Binding-site contacts:
Ligand atom C2 contacts residue VAL420 of chain 49.A at 4.3 Å (hydrophobic).
Ligand atom C5 contacts residue PRO421 of chain 49.A at 4.1 Å (hydrophobic).
Ligand atom C2 contacts residue GLY639 of chain 49.A at 3.1 Å.
Ligand atom C4 contacts residue PRO421 of chain 49.A at 4.3 Å (hydrophobic).
Ligand atom C6 contacts residue PRO421 of chain 49.A at 4.1 Å (hydrophobic).
Ligand atom N9 contacts residue HIS630 of chain 49.A at 4.2 Å.
Ligand atom C1' contacts residue HIS630 of chain 49.A at 4.0 Å.
Ligand atom C5 contacts residue PRO631 of chain 49.A at 4.2 Å (hydrophobic).
Ligand atom N1 contacts residue PRO421 of chain 49.A at 4.3 Å.
Ligand atom C2 contacts residue PRO631 of chain 49.A at 3.3 Å (hydrophobic).
Ligand atom C1' contacts residue PRO631 of chain 49.A at 4.3 Å (hydrophobic).
Ligand atom N6 contacts residue GLY639 of chain 49.A at 3.6 Å (h-bond).
Ligand atom C6 contacts residue PRO631 of chain 49.A at 3.9 Å (hydrophobic).
Ligand atom O2P contacts residue ASP626 of chain 34.A at 4.2 Å.
Ligand atom C6 contacts residue SER632 of chain 49.A at 3.9 Å.
Ligand atom C5 contacts residue SER632 of chain 49.A at 4.1 Å.
Ligand atom C3' contacts residue HIS630 of chain 49.A at 4.4 Å.
Ligand atom N6 contacts residue GLY637 of chain 49.A at 3.7 Å.
Ligand atom C8 contacts residue HIS630 of chain 49.A at 3.3 Å.
Ligand atom N1 contacts residue PRO631 of chain 49.A at 3.5 Å (h-bond).
Ligand atom N6 contacts residue VAL420 of chain 49.A at 4.0 Å.
Ligand atom N7 contacts residue ASN609 of chain 49.A at 3.8 Å.
Ligand atom N7 contacts residue HIS630 of chain 49.A at 4.1 Å.
Ligand atom N6 contacts residue SER632 of chain 49.A at 3.3 Å (h-bond).
Ligand atom C6 contacts residue GLY639 of chain 49.A at 3.8 Å.
Ligand atom N7 contacts residue PRO421 of chain 49.A at 4.2 Å.
Ligand atom N1 contacts residue VAL420 of chain 49.A at 3.7 Å.
Ligand atom N7 contacts residue SER632 of chain 49.A at 4.1 Å.
Ligand atom C6 contacts residue VAL420 of chain 49.A at 4.0 Å (hydrophobic).
Ligand atom N3 contacts residue PRO631 of chain 49.A at 3.6 Å.
Ligand atom N6 contacts residue PHE638 of chain 49.A at 3.9 Å.
Ligand atom O1P contacts residue LYS641 of chain 34.A at 4.0 Å.
Ligand atom C2' contacts residue HIS630 of chain 49.A at 3.2 Å.
Ligand atom N1 contacts residue PHE638 of chain 49.A at 4.3 Å.
Ligand atom C4 contacts residue PRO631 of chain 49.A at 4.0 Å (hydrophobic).
Ligand atom N1 contacts residue GLY639 of chain 49.A at 3.1 Å (h-bond).
Ligand atom N9 contacts residue PRO421 of chain 49.A at 4.4 Å.
Ligand atom C2 contacts residue PRO421 of chain 49.A at 4.5 Å (hydrophobic).
Ligand atom C8 contacts residue PRO421 of chain 49.A at 4.3 Å (hydrophobic).
Ligand atom N3 contacts residue GLY639 of chain 49.A at 4.3 Å.

Sequence of chain 34.A:
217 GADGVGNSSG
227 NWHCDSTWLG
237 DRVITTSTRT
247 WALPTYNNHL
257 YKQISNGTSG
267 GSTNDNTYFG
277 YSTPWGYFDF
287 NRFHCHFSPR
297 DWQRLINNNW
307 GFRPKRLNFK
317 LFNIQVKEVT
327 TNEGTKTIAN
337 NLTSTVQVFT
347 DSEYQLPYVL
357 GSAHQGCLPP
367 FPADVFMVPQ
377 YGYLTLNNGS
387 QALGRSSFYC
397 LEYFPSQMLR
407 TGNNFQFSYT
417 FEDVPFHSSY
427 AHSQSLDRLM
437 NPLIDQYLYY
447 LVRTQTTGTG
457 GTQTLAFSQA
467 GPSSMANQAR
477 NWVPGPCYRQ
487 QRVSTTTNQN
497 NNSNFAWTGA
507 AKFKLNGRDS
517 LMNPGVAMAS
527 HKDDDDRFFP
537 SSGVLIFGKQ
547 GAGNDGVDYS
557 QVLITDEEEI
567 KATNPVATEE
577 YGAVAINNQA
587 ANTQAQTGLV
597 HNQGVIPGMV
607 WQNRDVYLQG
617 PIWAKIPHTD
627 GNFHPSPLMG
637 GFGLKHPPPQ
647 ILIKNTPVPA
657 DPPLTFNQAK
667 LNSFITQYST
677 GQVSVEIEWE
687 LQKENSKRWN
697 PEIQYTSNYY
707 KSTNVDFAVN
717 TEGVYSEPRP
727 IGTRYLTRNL

Sequence of chain 49.A:
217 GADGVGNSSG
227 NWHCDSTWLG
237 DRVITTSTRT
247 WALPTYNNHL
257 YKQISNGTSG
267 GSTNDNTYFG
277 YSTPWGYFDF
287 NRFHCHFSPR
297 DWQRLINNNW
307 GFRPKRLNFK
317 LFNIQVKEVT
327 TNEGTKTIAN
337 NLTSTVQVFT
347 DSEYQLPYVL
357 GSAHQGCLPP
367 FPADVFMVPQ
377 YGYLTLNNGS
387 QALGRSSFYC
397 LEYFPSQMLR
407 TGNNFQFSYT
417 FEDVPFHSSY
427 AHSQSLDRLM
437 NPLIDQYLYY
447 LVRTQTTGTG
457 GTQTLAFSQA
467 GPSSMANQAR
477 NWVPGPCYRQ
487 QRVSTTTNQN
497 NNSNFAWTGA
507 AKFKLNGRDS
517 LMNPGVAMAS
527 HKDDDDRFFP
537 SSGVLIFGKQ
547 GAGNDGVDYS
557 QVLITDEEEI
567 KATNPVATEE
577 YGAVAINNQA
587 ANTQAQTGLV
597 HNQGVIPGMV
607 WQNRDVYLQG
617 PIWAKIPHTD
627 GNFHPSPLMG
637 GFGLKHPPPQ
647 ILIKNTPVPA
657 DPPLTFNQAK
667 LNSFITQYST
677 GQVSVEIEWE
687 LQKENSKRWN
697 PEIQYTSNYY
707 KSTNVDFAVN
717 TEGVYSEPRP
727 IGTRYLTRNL

The small molecule below binds the protein below.
Small molecule (SMILES): Nc1ncnc2c1ncn2[C@H]1C[C@H](O)[C@@H](COP(=O)(O)O)O1